The small molecule below binds the protein below.
Small molecule (SMILES): CC(=O)N[C@H]1[C@H](O[C@H]2[C@H](O)[C@@H](NC(C)=O)CO[C@@H]2CO)O[C@H](CO)[C@@H](O)[C@@H]1O

Binding-site contacts:
Ligand atom C4 contacts residue ASN303 of chain 1.A at 4.3 Å.
Ligand atom C8 contacts residue GLY441 of chain 1.A at 4.4 Å.
Ligand atom C7 contacts residue ASN303 of chain 1.A at 3.3 Å.
Ligand atom C1 contacts residue ILE324 of chain 1.A at 3.7 Å (hydrophobic).
Ligand atom N2 contacts residue ASN303 of chain 1.A at 2.9 Å (h-bond).
Ligand atom C7 contacts residue VAL442 of chain 1.A at 4.2 Å (hydrophobic).
Ligand atom O5 contacts residue ILE324 of chain 1.A at 3.3 Å.
Ligand atom C8 contacts residue ASN303 of chain 1.A at 4.2 Å.
Ligand atom O7 contacts residue ASN303 of chain 1.A at 3.2 Å (h-bond).
Ligand atom O7 contacts residue VAL442 of chain 1.A at 4.3 Å.
Ligand atom C1 contacts residue ASN303 of chain 1.A at 1.5 Å.
Ligand atom C5 contacts residue ASN303 of chain 1.A at 3.7 Å.
Ligand atom C5 contacts residue ILE324 of chain 1.A at 3.9 Å (hydrophobic).
Ligand atom C6 contacts residue ILE324 of chain 1.A at 4.1 Å (hydrophobic).
Ligand atom C8 contacts residue VAL442 of chain 1.A at 3.5 Å (hydrophobic).
Ligand atom O5 contacts residue ASN303 of chain 1.A at 2.4 Å (h-bond).
Ligand atom C2 contacts residue ASN303 of chain 1.A at 2.5 Å.
Ligand atom C3 contacts residue ASN303 of chain 1.A at 3.7 Å.

Sequence of chain 1.A:
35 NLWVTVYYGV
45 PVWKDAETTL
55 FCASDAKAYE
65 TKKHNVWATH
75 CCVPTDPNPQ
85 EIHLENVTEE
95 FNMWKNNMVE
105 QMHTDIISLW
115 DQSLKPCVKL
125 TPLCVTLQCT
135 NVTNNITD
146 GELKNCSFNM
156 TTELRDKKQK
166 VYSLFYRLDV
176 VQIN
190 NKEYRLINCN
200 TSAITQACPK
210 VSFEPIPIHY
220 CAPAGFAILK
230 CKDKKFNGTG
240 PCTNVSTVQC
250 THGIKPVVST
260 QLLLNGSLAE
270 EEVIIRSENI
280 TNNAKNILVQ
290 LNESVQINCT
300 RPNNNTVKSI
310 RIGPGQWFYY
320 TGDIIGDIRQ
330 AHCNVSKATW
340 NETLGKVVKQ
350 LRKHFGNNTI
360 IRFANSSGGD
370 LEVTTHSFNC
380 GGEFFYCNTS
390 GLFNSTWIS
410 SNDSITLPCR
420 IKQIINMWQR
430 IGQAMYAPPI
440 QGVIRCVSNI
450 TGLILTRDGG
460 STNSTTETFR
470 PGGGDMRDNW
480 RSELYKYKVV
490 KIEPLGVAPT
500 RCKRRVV